Binding-site contacts:
Ligand atom CE1 contacts residue GLU221 of chain 1.A at 3.1 Å.
Ligand atom CL contacts residue SER224 of chain 1.A at 3.2 Å.
Ligand atom C4 contacts residue ILE202 of chain 2.A at 3.4 Å (hydrophobic).
Ligand atom CD1 contacts residue GLU221 of chain 1.A at 2.8 Å.
Ligand atom CG2 contacts residue GLU221 of chain 1.A at 3.5 Å.
Ligand atom CB contacts residue UNK6 of chain 2.A at 3.4 Å.
Ligand atom O4 contacts residue UNK5 of chain 2.A at 3.0 Å (h-bond).
Ligand atom CD2 contacts residue VAL200 of chain 2.A at 3.3 Å (hydrophobic).
Ligand atom C6 contacts residue GLU225 of chain 1.A at 3.2 Å.
Ligand atom CD2 contacts residue UNK5 of chain 2.A at 3.2 Å.
Ligand atom OBD contacts residue MET217 of chain 1.A at 2.9 Å (h-bond).
Ligand atom CA contacts residue GLU221 of chain 1.A at 3.5 Å.
Ligand atom CE1 contacts residue MET217 of chain 1.A at 3.4 Å (hydrophobic).
Ligand atom C6 contacts residue UNK5 of chain 2.A at 3.1 Å.
Ligand atom C contacts residue GLU221 of chain 1.A at 3.5 Å.
Ligand atom N contacts residue GLU221 of chain 1.A at 2.5 Å (salt-bridge).
Ligand atom O contacts residue UNK5 of chain 2.A at 2.8 Å (h-bond).
Ligand atom O contacts residue PRO199 of chain 2.A at 3.3 Å.
Ligand atom CD1 contacts residue UNK6 of chain 2.A at 3.1 Å.
Ligand atom O4 contacts residue MET217 of chain 1.A at 2.5 Å (h-bond).
Ligand atom O contacts residue ASP201 of chain 2.A at 3.2 Å.
Ligand atom CA contacts residue GLU221 of chain 1.A at 3.5 Å.
Ligand atom ODE contacts residue VAL200 of chain 2.A at 2.9 Å (h-bond).
Ligand atom O contacts residue ILE202 of chain 2.A at 2.9 Å (h-bond).
Ligand atom C contacts residue UNK6 of chain 2.A at 3.5 Å.
Ligand atom OD1 contacts residue UNK5 of chain 2.A at 3.1 Å.
Ligand atom CZ contacts residue UNK5 of chain 2.A at 3.3 Å.
Ligand atom N contacts residue GLU221 of chain 1.A at 3.0 Å (salt-bridge).
Ligand atom C5 contacts residue GLU225 of chain 1.A at 3.3 Å.
Ligand atom C1 contacts residue UNK5 of chain 2.A at 3.5 Å.
Ligand atom C4 contacts residue MET217 of chain 1.A at 3.2 Å (hydrophobic).
Ligand atom O4 contacts residue ILE202 of chain 2.A at 3.5 Å.
Ligand atom N contacts residue VAL200 of chain 2.A at 2.7 Å (h-bond).
Ligand atom OCZ contacts residue LEU220 of chain 1.A at 3.5 Å.
Ligand atom CA contacts residue UNK6 of chain 2.A at 3.2 Å.
Ligand atom OD2 contacts residue UNK5 of chain 2.A at 3.2 Å.
Ligand atom C3 contacts residue MET217 of chain 1.A at 3.4 Å (hydrophobic).
Ligand atom N contacts residue GLU221 of chain 1.A at 2.8 Å (salt-bridge).
Ligand atom N contacts residue UNK6 of chain 2.A at 2.8 Å (h-bond).
Ligand atom CD1 contacts residue UNK5 of chain 2.A at 3.5 Å.

Sequence of chain 1.A:
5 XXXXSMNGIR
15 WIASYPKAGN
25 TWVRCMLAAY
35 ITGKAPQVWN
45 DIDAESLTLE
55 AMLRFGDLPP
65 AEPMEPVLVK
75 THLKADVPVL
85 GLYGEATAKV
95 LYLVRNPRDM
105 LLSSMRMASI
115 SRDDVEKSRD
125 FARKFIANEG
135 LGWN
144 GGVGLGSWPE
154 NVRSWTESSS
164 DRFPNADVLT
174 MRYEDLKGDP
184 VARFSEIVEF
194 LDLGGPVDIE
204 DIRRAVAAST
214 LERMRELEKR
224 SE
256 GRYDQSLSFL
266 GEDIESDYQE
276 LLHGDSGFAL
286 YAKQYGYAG

A protein and the small-molecule ligand that binds it are described below.
Small molecule (SMILES): N[C@H]1C(=O)N[C@@H]2Cc3ccc(c(Cl)c3)Oc3cc4cc(c3O)Oc3ccc(cc3Cl)[C@@H](O)[C@@H]3NC(=O)[C@H](NC(=O)[C@@H]4NC(=O)[C@@H](NC2=O)c2cc(O)cc(c2)Oc2cc1ccc2O)c1ccc(O)c(c1)-c1c(O)cc(O)cc1[C@@H](C(=O)O)NC3=O

Sequence of chain 2.A:
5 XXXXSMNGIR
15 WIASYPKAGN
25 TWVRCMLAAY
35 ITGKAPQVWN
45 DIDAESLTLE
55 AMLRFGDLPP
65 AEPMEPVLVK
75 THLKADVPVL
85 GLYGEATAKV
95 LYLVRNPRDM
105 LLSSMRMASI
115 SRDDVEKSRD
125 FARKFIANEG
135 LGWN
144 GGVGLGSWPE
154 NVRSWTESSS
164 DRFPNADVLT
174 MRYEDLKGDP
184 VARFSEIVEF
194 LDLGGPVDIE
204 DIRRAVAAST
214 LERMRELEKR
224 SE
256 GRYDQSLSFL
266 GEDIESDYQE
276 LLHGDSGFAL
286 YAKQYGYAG